Binding-site contacts:
Ligand atom N2 contacts residue ASN327 of chain 1.C at 2.9 Å (h-bond).
Ligand atom O5 contacts residue ASN327 of chain 1.C at 2.4 Å (h-bond).
Ligand atom C8 contacts residue ASN327 of chain 1.C at 4.5 Å.
Ligand atom C3 contacts residue ASN327 of chain 1.C at 3.8 Å.
Ligand atom C1 contacts residue ASN327 of chain 1.C at 1.4 Å.
Ligand atom C8 contacts residue PHE355 of chain 1.C at 4.1 Å (hydrophobic).
Ligand atom C2 contacts residue ASN327 of chain 1.C at 2.5 Å.
Ligand atom C4 contacts residue ASN327 of chain 1.C at 4.2 Å.
Ligand atom O7 contacts residue ASN327 of chain 1.C at 3.5 Å (h-bond).
Ligand atom C5 contacts residue ASN327 of chain 1.C at 3.7 Å.
Ligand atom C7 contacts residue ASN327 of chain 1.C at 3.4 Å.

Sequence of chain 1.C:
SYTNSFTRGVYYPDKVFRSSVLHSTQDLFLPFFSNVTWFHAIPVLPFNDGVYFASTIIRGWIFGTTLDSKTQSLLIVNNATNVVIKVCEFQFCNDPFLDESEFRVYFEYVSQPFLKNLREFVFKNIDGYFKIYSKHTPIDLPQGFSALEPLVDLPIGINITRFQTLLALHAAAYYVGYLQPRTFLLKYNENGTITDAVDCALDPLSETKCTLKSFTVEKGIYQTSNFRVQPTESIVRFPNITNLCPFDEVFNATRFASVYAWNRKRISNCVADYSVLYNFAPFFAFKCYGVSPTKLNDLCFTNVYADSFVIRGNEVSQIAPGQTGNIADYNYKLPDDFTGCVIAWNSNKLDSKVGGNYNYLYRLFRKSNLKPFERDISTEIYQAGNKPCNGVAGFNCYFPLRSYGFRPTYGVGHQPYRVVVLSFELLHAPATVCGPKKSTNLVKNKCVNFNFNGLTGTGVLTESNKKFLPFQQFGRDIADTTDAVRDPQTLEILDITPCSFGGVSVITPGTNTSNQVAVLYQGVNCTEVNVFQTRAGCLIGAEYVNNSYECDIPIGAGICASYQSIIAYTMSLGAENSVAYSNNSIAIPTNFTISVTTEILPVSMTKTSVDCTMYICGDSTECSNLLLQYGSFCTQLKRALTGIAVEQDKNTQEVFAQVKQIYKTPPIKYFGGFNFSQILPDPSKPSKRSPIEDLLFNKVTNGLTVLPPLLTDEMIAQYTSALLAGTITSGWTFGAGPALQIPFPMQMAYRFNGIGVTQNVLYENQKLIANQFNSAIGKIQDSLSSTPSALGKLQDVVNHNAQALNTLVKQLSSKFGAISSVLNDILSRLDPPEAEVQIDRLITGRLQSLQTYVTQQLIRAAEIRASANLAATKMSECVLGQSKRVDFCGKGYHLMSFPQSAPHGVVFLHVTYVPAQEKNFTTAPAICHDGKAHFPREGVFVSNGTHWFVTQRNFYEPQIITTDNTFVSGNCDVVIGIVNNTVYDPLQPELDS

This protein binds this small molecule.
Small molecule (SMILES): CC(=O)N[C@@H]1[C@@H](O)[C@H](O)[C@@H](CO)O[C@H]1O